A protein and the small-molecule ligand that binds it are described below.
Small molecule (SMILES): O=P(O)(O)OC[C@H]1O[C@@H](O)[C@H](O)[C@@H]1O

Sequence of chain 1.A:
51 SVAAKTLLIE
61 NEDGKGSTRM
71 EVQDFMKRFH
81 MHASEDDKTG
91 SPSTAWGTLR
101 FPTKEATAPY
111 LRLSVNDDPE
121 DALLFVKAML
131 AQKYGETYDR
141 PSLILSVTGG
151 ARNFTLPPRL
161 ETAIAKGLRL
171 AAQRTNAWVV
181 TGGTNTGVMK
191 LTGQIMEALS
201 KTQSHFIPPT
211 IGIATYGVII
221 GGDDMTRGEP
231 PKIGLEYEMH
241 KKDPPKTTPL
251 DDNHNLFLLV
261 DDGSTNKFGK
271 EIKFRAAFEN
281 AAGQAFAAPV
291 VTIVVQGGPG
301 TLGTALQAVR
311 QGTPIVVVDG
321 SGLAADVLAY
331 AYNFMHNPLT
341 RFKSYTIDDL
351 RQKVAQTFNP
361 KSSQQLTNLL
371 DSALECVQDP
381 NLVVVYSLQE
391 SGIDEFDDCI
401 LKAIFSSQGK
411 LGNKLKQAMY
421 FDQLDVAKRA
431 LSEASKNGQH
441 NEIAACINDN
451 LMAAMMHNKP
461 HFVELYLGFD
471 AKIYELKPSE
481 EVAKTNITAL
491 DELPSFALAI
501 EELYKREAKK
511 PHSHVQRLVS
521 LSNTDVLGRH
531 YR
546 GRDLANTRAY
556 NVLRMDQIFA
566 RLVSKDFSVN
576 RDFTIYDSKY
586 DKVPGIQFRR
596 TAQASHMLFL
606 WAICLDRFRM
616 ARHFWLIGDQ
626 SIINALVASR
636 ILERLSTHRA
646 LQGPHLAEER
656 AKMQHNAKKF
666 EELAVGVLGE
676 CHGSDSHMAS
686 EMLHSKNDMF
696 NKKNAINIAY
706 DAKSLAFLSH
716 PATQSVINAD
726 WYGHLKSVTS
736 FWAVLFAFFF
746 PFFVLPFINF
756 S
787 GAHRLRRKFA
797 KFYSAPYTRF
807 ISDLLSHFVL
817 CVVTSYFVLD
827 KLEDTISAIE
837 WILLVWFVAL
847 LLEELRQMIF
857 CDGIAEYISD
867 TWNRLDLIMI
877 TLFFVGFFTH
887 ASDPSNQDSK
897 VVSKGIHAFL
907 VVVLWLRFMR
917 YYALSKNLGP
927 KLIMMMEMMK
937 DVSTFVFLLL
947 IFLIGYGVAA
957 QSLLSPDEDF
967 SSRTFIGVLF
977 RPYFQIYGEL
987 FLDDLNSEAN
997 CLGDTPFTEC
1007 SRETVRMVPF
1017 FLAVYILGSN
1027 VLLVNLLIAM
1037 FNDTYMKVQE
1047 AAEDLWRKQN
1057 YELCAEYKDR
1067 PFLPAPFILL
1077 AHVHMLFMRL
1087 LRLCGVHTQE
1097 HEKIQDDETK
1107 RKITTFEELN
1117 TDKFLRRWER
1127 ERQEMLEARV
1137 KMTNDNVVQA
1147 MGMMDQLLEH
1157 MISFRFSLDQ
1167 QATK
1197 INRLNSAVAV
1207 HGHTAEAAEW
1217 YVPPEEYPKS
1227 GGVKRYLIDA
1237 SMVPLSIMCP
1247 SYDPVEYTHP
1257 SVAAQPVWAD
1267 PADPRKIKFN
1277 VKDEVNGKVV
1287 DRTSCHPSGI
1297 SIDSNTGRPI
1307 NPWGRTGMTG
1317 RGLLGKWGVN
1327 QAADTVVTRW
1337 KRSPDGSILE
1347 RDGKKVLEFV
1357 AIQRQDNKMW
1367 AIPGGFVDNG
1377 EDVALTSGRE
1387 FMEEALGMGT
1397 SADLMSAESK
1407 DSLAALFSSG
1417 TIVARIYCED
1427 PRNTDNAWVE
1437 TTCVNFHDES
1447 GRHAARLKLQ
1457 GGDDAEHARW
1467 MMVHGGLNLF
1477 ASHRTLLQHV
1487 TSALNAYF

Binding-site contacts:
Ligand atom C2 contacts residue ASP1330 of chain 1.A at 3.6 Å.
Ligand atom C2 contacts residue HIS1479 of chain 1.A at 3.7 Å.
Ligand atom C1 contacts residue PHE1476 of chain 1.A at 3.8 Å (hydrophobic).
Ligand atom P' contacts residue AMP1 of chain 1.F at 3.7 Å.
Ligand atom O5 contacts residue GLY1370 of chain 1.A at 3.5 Å (h-bond).
Ligand atom O3 contacts residue ASP1330 of chain 1.A at 2.4 Å (salt-bridge).
Ligand atom O1X contacts residue GLY1370 of chain 1.A at 3.5 Å (h-bond).
Ligand atom P' contacts residue MG1 of chain 1.I at 3.4 Å.
Ligand atom O3X contacts residue PHE1372 of chain 1.A at 3.3 Å.
Ligand atom O2X contacts residue ARG1428 of chain 1.A at 3.2 Å (salt-bridge).
Ligand atom O1X contacts residue ASP1460 of chain 1.A at 2.8 Å (salt-bridge).
Ligand atom O4 contacts residue ARG1428 of chain 1.A at 2.9 Å (salt-bridge).
Ligand atom O2 contacts residue ASP1330 of chain 1.A at 2.9 Å (salt-bridge).
Ligand atom P' contacts residue ARG1360 of chain 1.A at 3.8 Å.
Ligand atom O3X contacts residue MG1 of chain 1.J at 2.8 Å.
Ligand atom O1X contacts residue MG1 of chain 1.J at 3.4 Å.
Ligand atom C3 contacts residue HIS1479 of chain 1.A at 4.0 Å.
Ligand atom O4 contacts residue PHE1476 of chain 1.A at 3.7 Å.
Ligand atom O1 contacts residue ASP1426 of chain 1.A at 3.5 Å (salt-bridge).
Ligand atom O1X contacts residue AMP1 of chain 1.F at 3.5 Å (h-bond).
Ligand atom P' contacts residue GLY1370 of chain 1.A at 4.0 Å.
Ligand atom O3 contacts residue HIS1479 of chain 1.A at 3.3 Å (h-bond).
Ligand atom O1 contacts residue VAL1435 of chain 1.A at 3.5 Å.
Ligand atom O1 contacts residue CYS1424 of chain 1.A at 3.5 Å.
Ligand atom C4 contacts residue ARG1428 of chain 1.A at 3.7 Å.
Ligand atom O4 contacts residue ASP1426 of chain 1.A at 3.6 Å.
Ligand atom O2X contacts residue AMP1 of chain 1.F at 2.8 Å (h-bond).
Ligand atom O2X contacts residue ARG1360 of chain 1.A at 3.0 Å (salt-bridge).
Ligand atom P' contacts residue MG1 of chain 1.J at 3.7 Å.
Ligand atom O1X contacts residue MG1 of chain 1.I at 2.1 Å.
Ligand atom O5 contacts residue MG1 of chain 1.I at 3.7 Å.
Ligand atom O5 contacts residue ARG1360 of chain 1.A at 3.4 Å (salt-bridge).
Ligand atom C3 contacts residue ASP1330 of chain 1.A at 3.5 Å.
Ligand atom C4 contacts residue PHE1476 of chain 1.A at 4.0 Å (hydrophobic).
Ligand atom O3X contacts residue AMP1 of chain 1.F at 3.4 Å.
Ligand atom C5 contacts residue ARG1428 of chain 1.A at 3.6 Å.
Ligand atom O2 contacts residue HIS1479 of chain 1.A at 2.5 Å (h-bond).
Ligand atom O1X contacts residue ARG1360 of chain 1.A at 3.8 Å.
Ligand atom O1X contacts residue GLU1390 of chain 1.A at 4.0 Å.
Ligand atom O3X contacts residue GLY1371 of chain 1.A at 3.7 Å.